Sequence of chain 4.A:
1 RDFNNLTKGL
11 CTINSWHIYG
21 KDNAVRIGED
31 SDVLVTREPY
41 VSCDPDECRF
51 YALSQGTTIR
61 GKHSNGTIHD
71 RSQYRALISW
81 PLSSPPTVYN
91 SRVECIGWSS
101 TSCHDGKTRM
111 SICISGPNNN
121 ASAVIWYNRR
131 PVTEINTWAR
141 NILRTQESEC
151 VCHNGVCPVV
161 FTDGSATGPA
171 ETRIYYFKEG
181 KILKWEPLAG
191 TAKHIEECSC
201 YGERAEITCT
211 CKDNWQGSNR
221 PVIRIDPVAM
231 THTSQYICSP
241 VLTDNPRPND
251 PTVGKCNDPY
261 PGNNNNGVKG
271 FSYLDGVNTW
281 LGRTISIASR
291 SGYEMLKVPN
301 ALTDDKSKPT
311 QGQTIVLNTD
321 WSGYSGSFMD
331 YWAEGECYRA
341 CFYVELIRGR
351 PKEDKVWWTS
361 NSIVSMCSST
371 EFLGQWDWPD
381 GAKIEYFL

Binding-site contacts:
Ligand atom C9 contacts residue ALA166 of chain 4.A at 3.7 Å (hydrophobic).
Ligand atom O9 contacts residue GLU196 of chain 4.A at 2.8 Å (salt-bridge).
Ligand atom O9 contacts residue ARG144 of chain 4.A at 3.7 Å.
Ligand atom C4 contacts residue ASP70 of chain 4.A at 3.9 Å.
Ligand atom C1 contacts residue ARG37 of chain 4.A at 3.8 Å.
Ligand atom O10 contacts residue ASP70 of chain 4.A at 3.8 Å.
Ligand atom C11 contacts residue TRP98 of chain 4.A at 3.7 Å (hydrophobic).
Ligand atom O1A contacts residue ARG290 of chain 4.A at 2.9 Å (salt-bridge).
Ligand atom O4 contacts residue GLU38 of chain 4.A at 3.2 Å (salt-bridge).
Ligand atom O1B contacts residue ARG290 of chain 4.A at 2.8 Å (salt-bridge).
Ligand atom C9 contacts residue ASN214 of chain 4.A at 4.0 Å.
Ligand atom C2 contacts residue TYR324 of chain 4.A at 2.8 Å (hydrophobic).
Ligand atom O10 contacts residue ARG71 of chain 4.A at 2.9 Å (salt-bridge).
Ligand atom C9 contacts residue GLU196 of chain 4.A at 3.5 Å.
Ligand atom O4 contacts residue ASP70 of chain 4.A at 3.2 Å.
Ligand atom C3 contacts residue ARG37 of chain 4.A at 3.9 Å.
Ligand atom C6 contacts residue TYR324 of chain 4.A at 3.7 Å (hydrophobic).
Ligand atom C3 contacts residue ASP70 of chain 4.A at 3.7 Å.
Ligand atom O1A contacts residue TYR324 of chain 4.A at 3.5 Å (h-bond).
Ligand atom O8 contacts residue GLU197 of chain 4.A at 3.9 Å.
Ligand atom O8 contacts residue GLU196 of chain 4.A at 2.5 Å (salt-bridge).
Ligand atom C3 contacts residue GLU38 of chain 4.A at 3.5 Å.
Ligand atom O9 contacts residue ALA166 of chain 4.A at 3.3 Å.
Ligand atom C10 contacts residue ARG71 of chain 4.A at 4.1 Å.
Ligand atom C4 contacts residue GLU38 of chain 4.A at 3.8 Å.
Ligand atom O1B contacts residue TYR324 of chain 4.A at 3.4 Å (h-bond).
Ligand atom C6 contacts residue GLU197 of chain 4.A at 3.7 Å.
Ligand atom O1B contacts residue ARG37 of chain 4.A at 2.7 Å (salt-bridge).
Ligand atom C5 contacts residue ASP70 of chain 4.A at 3.8 Å.
Ligand atom C1 contacts residue ARG290 of chain 4.A at 3.5 Å.
Ligand atom O6 contacts residue TYR324 of chain 4.A at 3.4 Å (h-bond).
Ligand atom C11 contacts residue ILE142 of chain 4.A at 3.7 Å (hydrophobic).
Ligand atom C3 contacts residue TYR324 of chain 4.A at 3.1 Å (hydrophobic).
Ligand atom C11 contacts residue ARG144 of chain 4.A at 3.8 Å.
Ligand atom C8 contacts residue GLU196 of chain 4.A at 3.5 Å.
Ligand atom C4 contacts residue GLU197 of chain 4.A at 4.1 Å.
Ligand atom O8 contacts residue LYS212 of chain 4.A at 2.7 Å (salt-bridge).
Ligand atom C1 contacts residue TYR324 of chain 4.A at 3.0 Å (hydrophobic).
Ligand atom C8 contacts residue LYS212 of chain 4.A at 3.5 Å.
Ligand atom C4 contacts residue TYR324 of chain 4.A at 3.8 Å (hydrophobic).

A small-molecule ligand and the protein it binds are described below.
Small molecule (SMILES): CC(=O)N[C@H]1[C@H]([C@H](O)[C@H](O)CO)OC(C(=O)O)=C[C@@H]1O